This protein binds this small molecule.
Small molecule (SMILES): OC[C@H]1O[C@H](O[C@H]2O[C@H](CO)[C@@H](O)[C@H](O)[C@H]2O)[C@H](O)[C@@H](O)[C@@H]1O

Sequence of chain 1.E:
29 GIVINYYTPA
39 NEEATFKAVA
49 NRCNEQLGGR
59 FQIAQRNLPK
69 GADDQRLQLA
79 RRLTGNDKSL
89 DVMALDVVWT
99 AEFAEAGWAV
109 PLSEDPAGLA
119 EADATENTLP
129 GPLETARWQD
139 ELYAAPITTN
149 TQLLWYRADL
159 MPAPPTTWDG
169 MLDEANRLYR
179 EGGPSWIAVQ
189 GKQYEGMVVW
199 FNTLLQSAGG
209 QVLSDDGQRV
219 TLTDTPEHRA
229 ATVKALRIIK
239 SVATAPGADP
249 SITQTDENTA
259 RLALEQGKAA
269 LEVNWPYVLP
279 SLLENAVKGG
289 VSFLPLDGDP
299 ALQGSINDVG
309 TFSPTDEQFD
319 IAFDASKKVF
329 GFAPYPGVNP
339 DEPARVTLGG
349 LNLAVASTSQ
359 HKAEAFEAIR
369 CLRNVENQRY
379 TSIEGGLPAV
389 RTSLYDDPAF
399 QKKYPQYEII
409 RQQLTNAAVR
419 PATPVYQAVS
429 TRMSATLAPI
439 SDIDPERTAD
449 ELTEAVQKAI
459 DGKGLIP

Binding-site contacts:
Ligand atom O2 contacts residue ALA70 of chain 1.E at 3.2 Å.
Ligand atom O6 contacts residue ASN148 of chain 1.E at 2.9 Å (h-bond).
Ligand atom O3 contacts residue PRO37 of chain 1.E at 3.7 Å.
Ligand atom O3 contacts residue ASP94 of chain 1.E at 3.1 Å (salt-bridge).
Ligand atom O5 contacts residue GLU255 of chain 1.E at 4.1 Å.
Ligand atom C6 contacts residue GLY194 of chain 1.E at 3.6 Å.
Ligand atom O4 contacts residue GLU193 of chain 1.E at 4.3 Å.
Ligand atom O6 contacts residue GLU193 of chain 1.E at 4.1 Å.
Ligand atom C1 contacts residue ASN148 of chain 1.E at 4.2 Å.
Ligand atom O4 contacts residue ARG418 of chain 1.E at 3.3 Å (salt-bridge).
Ligand atom C1 contacts residue TRP273 of chain 1.E at 3.9 Å (hydrophobic).
Ligand atom C5 contacts residue TRP273 of chain 1.E at 4.4 Å (hydrophobic).
Ligand atom O2 contacts residue ASP94 of chain 1.E at 4.0 Å.
Ligand atom O6 contacts residue GLY194 of chain 1.E at 3.4 Å (h-bond).
Ligand atom O4 contacts residue ASN39 of chain 1.E at 3.4 Å (h-bond).
Ligand atom O4 contacts residue ASP94 of chain 1.E at 4.1 Å.
Ligand atom O6 contacts residue TRP273 of chain 1.E at 4.0 Å.
Ligand atom O2 contacts residue GLY348 of chain 1.E at 4.4 Å.
Ligand atom O3 contacts residue GLY347 of chain 1.E at 3.8 Å.
Ligand atom O6 contacts residue TYR192 of chain 1.E at 3.6 Å.
Ligand atom O3 contacts residue GLY348 of chain 1.E at 4.2 Å.
Ligand atom O3 contacts residue ASN39 of chain 1.E at 3.5 Å (h-bond).
Ligand atom C3 contacts residue ASP94 of chain 1.E at 3.6 Å.
Ligand atom O4 contacts residue GLU40 of chain 1.E at 4.1 Å.
Ligand atom O5 contacts residue TRP273 of chain 1.E at 3.5 Å.
Ligand atom C2 contacts residue ASN148 of chain 1.E at 3.7 Å.
Ligand atom O3 contacts residue ASN148 of chain 1.E at 4.4 Å.
Ligand atom C2 contacts residue TRP273 of chain 1.E at 3.9 Å (hydrophobic).
Ligand atom O4 contacts residue VAL197 of chain 1.E at 4.1 Å.
Ligand atom C4 contacts residue ARG418 of chain 1.E at 4.2 Å.
Ligand atom C3 contacts residue ASN39 of chain 1.E at 4.2 Å.
Ligand atom C5 contacts residue ASN148 of chain 1.E at 4.2 Å.
Ligand atom C3 contacts residue ARG418 of chain 1.E at 4.3 Å.
Ligand atom C4 contacts residue ASN39 of chain 1.E at 3.5 Å.
Ligand atom C6 contacts residue ASN148 of chain 1.E at 4.1 Å.
Ligand atom O3 contacts residue ARG418 of chain 1.E at 3.2 Å (salt-bridge).
Ligand atom C6 contacts residue GLU193 of chain 1.E at 4.0 Å.
Ligand atom O2 contacts residue ASN148 of chain 1.E at 3.1 Å (h-bond).
Ligand atom C4 contacts residue TRP273 of chain 1.E at 4.4 Å (hydrophobic).
Ligand atom O4 contacts residue LEU349 of chain 1.E at 4.2 Å.